Binding-site contacts:
Ligand atom C2' contacts residue ASN155 of chain 2.M at 3.4 Å.
Ligand atom O2' contacts residue LYS182 of chain 1.O at 3.4 Å (salt-bridge).
Ligand atom OP2 contacts residue ARG58 of chain 1.O at 3.3 Å (salt-bridge).
Ligand atom O2' contacts residue SER87 of chain 1.O at 3.4 Å (h-bond).
Ligand atom OP1 contacts residue PHE57 of chain 1.O at 2.9 Å (h-bond).
Ligand atom O2' contacts residue HIS179 of chain 2.M at 3.1 Å (h-bond).
Ligand atom C5' contacts residue ARG58 of chain 1.O at 3.2 Å.
Ligand atom O4' contacts residue SAH1 of chain 1.R at 3.6 Å.
Ligand atom C5' contacts residue SER87 of chain 1.O at 3.6 Å.
Ligand atom O2' contacts residue LYS60 of chain 1.O at 3.7 Å.
Ligand atom O4' contacts residue ASN155 of chain 2.M at 3.3 Å (h-bond).
Ligand atom OP1 contacts residue ARG58 of chain 1.O at 2.5 Å (salt-bridge).
Ligand atom P contacts residue ARG58 of chain 1.O at 3.4 Å.
Ligand atom O3' contacts residue HIS179 of chain 2.M at 2.8 Å (h-bond).
Ligand atom N2 contacts residue GLU159 of chain 2.M at 2.7 Å (salt-bridge).
Ligand atom OP2 contacts residue ARG58 of chain 1.O at 3.4 Å.
Ligand atom O3' contacts residue LYS60 of chain 1.O at 3.4 Å.
Ligand atom O2' contacts residue ASN155 of chain 2.M at 2.2 Å (h-bond).
Ligand atom O4' contacts residue SER87 of chain 1.O at 3.1 Å (h-bond).
Ligand atom O3' contacts residue LYS221 of chain 1.O at 3.6 Å.
Ligand atom OP1 contacts residue ASP220 of chain 1.O at 3.1 Å (salt-bridge).
Ligand atom O4' contacts residue HIS223 of chain 1.O at 3.7 Å.
Ligand atom OP1 contacts residue THR89 of chain 1.O at 2.6 Å (h-bond).
Ligand atom O4' contacts residue LYS302 of chain 1.M at 3.3 Å.
Ligand atom N3 contacts residue PHE305 of chain 1.M at 3.5 Å.
Ligand atom O2 contacts residue ASN155 of chain 2.M at 3.6 Å.
Ligand atom OP1 contacts residue HIS179 of chain 2.M at 3.3 Å.
Ligand atom C2 contacts residue PHE305 of chain 1.M at 3.5 Å (hydrophobic).
Ligand atom O3' contacts residue ASP220 of chain 1.O at 3.5 Å (salt-bridge).
Ligand atom O2' contacts residue HIS223 of chain 1.O at 3.0 Å (h-bond).
Ligand atom P contacts residue THR89 of chain 1.O at 3.6 Å.
Ligand atom C5' contacts residue THR89 of chain 1.O at 3.4 Å.
Ligand atom C4' contacts residue SER87 of chain 1.O at 3.3 Å.
Ligand atom OP1 contacts residue ARG58 of chain 1.O at 2.8 Å (salt-bridge).
Ligand atom O2 contacts residue PHE305 of chain 1.M at 3.3 Å.
Ligand atom O2' contacts residue ARG184 of chain 1.O at 3.2 Å.
Ligand atom O2' contacts residue GLU116 of chain 1.O at 2.8 Å (salt-bridge).
Ligand atom OP1 contacts residue LYS221 of chain 1.O at 3.6 Å (salt-bridge).
Ligand atom C5' contacts residue ASP220 of chain 1.O at 3.6 Å.
Ligand atom C5' contacts residue HIS179 of chain 2.M at 3.5 Å.

Sequence of chain 2.M:
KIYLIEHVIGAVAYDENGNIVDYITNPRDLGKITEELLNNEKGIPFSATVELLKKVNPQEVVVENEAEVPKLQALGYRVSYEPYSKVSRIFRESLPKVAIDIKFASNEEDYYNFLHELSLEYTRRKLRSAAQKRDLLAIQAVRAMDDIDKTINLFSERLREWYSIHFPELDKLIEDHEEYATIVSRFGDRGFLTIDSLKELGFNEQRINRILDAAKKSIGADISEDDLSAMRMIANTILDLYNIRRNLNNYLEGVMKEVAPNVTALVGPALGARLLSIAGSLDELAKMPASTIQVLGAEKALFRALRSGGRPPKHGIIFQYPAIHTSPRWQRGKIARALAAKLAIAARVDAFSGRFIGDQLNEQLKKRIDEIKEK

Sequence of chain 1.O:
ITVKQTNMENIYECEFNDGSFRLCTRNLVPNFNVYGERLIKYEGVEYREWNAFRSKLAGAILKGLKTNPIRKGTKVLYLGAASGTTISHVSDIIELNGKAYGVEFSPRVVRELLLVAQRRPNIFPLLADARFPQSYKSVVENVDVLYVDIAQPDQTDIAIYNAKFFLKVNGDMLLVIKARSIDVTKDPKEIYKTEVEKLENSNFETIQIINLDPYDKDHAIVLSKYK

A small-molecule ligand and the protein it binds are described below.
Small molecule (SMILES): Nc1ccn([C@@H]2O[C@H](CO)[C@@H](O[P](=O)(O)OC[C@H]3O[C@@H](n4ccc(N)nc4=O)[C@H](O)[C@@H]3O[P](=O)(O)OC[C@H]3O[C@@H](n4cnc5c(N)ncnc54)[C@H](O)[C@@H]3O[P](=O)(O)OC[C@H]3O[C@@H](n4ccc(=O)[nH]c4=O)[C@H](O)[C@@H]3O[P](=O)(O)OC[C@H]3O[C@@H](n4cnc5c(=O)nc(N)[nH]c54)[C@H](O)[C@@H]3O[P](=O)(O)OC[C@H]3O[C@@H](n4cnc5c(N)ncnc54)[C@H](O)[C@@H]3O[P](=O)(O)OC[C@H]3O[C@@H](n4cnc5c(=O)nc(N)[nH]c54)[C@H](O)[C@@H]3O[P](=O)(O)OC[C@H]3O[C@@H](n4ccc(=O)[nH]c4=O)[C@H](O)[C@@H]3O[P](=O)(O)OC[C@H]3O[C@@H](n4cnc5c(=O)nc(N)[nH]c54)[C@H](O)[C@@H]3O)[C@H]2O)c(=O)n1

Sequence of chain 1.M:
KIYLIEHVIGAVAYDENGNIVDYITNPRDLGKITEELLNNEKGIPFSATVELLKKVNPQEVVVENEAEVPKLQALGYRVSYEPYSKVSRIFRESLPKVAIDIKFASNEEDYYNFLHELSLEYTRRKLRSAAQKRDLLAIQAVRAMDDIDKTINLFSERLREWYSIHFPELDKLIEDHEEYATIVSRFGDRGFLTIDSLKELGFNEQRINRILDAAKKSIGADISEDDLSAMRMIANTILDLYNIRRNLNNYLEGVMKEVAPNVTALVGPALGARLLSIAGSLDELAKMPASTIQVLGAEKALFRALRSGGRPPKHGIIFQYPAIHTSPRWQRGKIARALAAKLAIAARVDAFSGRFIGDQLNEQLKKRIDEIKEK